Sequence of chain 1.F:
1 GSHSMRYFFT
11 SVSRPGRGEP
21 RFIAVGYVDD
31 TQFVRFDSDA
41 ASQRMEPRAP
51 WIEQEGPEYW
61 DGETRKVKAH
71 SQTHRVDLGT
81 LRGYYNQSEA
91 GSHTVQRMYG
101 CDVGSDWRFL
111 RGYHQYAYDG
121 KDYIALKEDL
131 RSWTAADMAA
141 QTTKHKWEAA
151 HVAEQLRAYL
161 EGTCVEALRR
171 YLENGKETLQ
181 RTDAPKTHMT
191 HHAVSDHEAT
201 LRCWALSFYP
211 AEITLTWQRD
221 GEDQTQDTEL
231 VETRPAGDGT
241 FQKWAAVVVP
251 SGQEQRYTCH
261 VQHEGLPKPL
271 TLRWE

Sequence of chain 1.I:
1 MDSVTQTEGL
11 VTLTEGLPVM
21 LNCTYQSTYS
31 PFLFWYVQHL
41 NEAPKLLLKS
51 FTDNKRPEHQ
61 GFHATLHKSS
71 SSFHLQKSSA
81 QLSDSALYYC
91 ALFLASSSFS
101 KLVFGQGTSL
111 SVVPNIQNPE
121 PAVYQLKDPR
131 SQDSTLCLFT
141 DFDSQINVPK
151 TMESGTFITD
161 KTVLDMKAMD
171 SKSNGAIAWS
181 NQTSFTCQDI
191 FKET

Binding-site contacts:
Ligand atom O contacts residue THR73 of chain 1.F at 3.3 Å.
Ligand atom CD1 contacts residue GLN155 of chain 1.F at 3.4 Å.
Ligand atom O contacts residue THR80 of chain 1.F at 3.1 Å.
Ligand atom C contacts residue ALA95 of chain 1.I at 3.2 Å (hydrophobic).
Ligand atom OXT contacts residue THR143 of chain 1.F at 2.7 Å (h-bond).
Ligand atom N contacts residue ALA95 of chain 1.I at 3.2 Å (h-bond).
Ligand atom N contacts residue SER96 of chain 1.I at 3.3 Å (h-bond).
Ligand atom CB contacts residue THR143 of chain 1.F at 3.5 Å.
Ligand atom CA contacts residue GLU63 of chain 1.F at 3.2 Å.
Ligand atom CG contacts residue GLU63 of chain 1.F at 3.3 Å.
Ligand atom N contacts residue GLU63 of chain 1.F at 2.8 Å (salt-bridge).
Ligand atom CZ contacts residue ALA69 of chain 1.F at 3.5 Å (hydrophobic).
Ligand atom CA contacts residue ALA95 of chain 1.I at 3.2 Å (hydrophobic).
Ligand atom CD2 contacts residue TYR32 of chain 1.J at 3.2 Å (hydrophobic).
Ligand atom C contacts residue LYS146 of chain 1.F at 3.4 Å.
Ligand atom CD1 contacts residue ALA95 of chain 1.I at 3.3 Å (hydrophobic).
Ligand atom C contacts residue TYR7 of chain 1.F at 3.2 Å (hydrophobic).
Ligand atom CA contacts residue TYR7 of chain 1.F at 3.3 Å (hydrophobic).
Ligand atom O contacts residue TYR159 of chain 1.F at 2.6 Å (h-bond).
Ligand atom O contacts residue LYS146 of chain 1.F at 3.0 Å (salt-bridge).
Ligand atom N contacts residue TYR7 of chain 1.F at 2.5 Å (h-bond).
Ligand atom CD1 contacts residue SER96 of chain 1.I at 3.5 Å.
Ligand atom O contacts residue LYS66 of chain 1.F at 2.8 Å (salt-bridge).
Ligand atom N contacts residue TYR7 of chain 1.F at 3.4 Å (h-bond).
Ligand atom CG2 contacts residue TRP97 of chain 1.J at 3.4 Å (hydrophobic).
Ligand atom CB contacts residue GLU63 of chain 1.F at 3.4 Å.
Ligand atom O contacts residue TRP97 of chain 1.J at 3.3 Å.
Ligand atom O contacts residue HIS70 of chain 1.F at 3.0 Å (h-bond).
Ligand atom CA contacts residue THR143 of chain 1.F at 3.4 Å.
Ligand atom N contacts residue TYR99 of chain 1.F at 3.1 Å (h-bond).
Ligand atom CA contacts residue SER98 of chain 1.I at 3.5 Å.
Ligand atom CE1 contacts residue GLN155 of chain 1.F at 3.3 Å.
Ligand atom O contacts residue SER100 of chain 1.I at 3.1 Å (h-bond).
Ligand atom OXT contacts residue LYS146 of chain 1.F at 3.2 Å (salt-bridge).
Ligand atom N contacts residue ASP77 of chain 1.F at 3.0 Å (salt-bridge).
Ligand atom N contacts residue TYR171 of chain 1.F at 3.0 Å (h-bond).
Ligand atom C contacts residue THR143 of chain 1.F at 3.4 Å.
Ligand atom N contacts residue ALA95 of chain 1.I at 3.1 Å (h-bond).
Ligand atom OXT contacts residue TYR84 of chain 1.F at 2.8 Å (h-bond).
Ligand atom O contacts residue TRP147 of chain 1.F at 2.5 Å (h-bond).

A protein and the small-molecule ligand that binds it are described below.
Small molecule (SMILES): CC(C)C[C@H](NC(=O)[C@@H](NC(=O)[C@@H]1CCCN1C(=O)[C@H](Cc1ccccc1)NC(=O)[C@H](Cc1ccccc1)NC(=O)CNC(=O)[C@H](CC1=CN=C2CC=CC=C12)NC(=O)[C@H](CC(C)C)NC(=O)[C@H](C)N)C(C)C)C(=O)O

Sequence of chain 1.J:
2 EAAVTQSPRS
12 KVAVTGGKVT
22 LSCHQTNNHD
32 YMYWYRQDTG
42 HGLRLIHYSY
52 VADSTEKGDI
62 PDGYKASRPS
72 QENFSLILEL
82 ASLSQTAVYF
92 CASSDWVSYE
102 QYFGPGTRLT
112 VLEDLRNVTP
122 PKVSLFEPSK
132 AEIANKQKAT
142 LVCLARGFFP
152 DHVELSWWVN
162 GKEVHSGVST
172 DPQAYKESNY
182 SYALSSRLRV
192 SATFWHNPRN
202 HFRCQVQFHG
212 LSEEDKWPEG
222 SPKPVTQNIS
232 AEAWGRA